Sequence of chain 1.B:
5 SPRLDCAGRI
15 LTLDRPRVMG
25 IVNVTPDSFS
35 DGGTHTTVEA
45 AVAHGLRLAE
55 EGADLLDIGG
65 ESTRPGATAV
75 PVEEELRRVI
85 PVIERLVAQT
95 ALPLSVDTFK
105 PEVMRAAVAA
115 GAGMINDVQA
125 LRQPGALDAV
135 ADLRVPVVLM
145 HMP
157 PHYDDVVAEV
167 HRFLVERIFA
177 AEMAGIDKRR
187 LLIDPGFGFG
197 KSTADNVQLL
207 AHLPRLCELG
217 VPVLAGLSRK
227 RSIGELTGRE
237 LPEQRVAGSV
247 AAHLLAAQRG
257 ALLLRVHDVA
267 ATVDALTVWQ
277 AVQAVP

Binding-site contacts:
Ligand atom O2' contacts residue LYS226 of chain 1.B at 4.2 Å.
Ligand atom C6 contacts residue LYS226 of chain 1.B at 3.8 Å.
Ligand atom C1 contacts residue LYS226 of chain 1.B at 3.7 Å.
Ligand atom C5 contacts residue GLY194 of chain 1.B at 4.3 Å.
Ligand atom O1' contacts residue LYS226 of chain 1.B at 3.5 Å.
Ligand atom C1' contacts residue GLY194 of chain 1.B at 4.4 Å.
Ligand atom O1' contacts residue ARG227 of chain 1.B at 2.9 Å (salt-bridge).
Ligand atom C3 contacts residue LYS226 of chain 1.B at 3.9 Å.
Ligand atom C6 contacts residue PHE193 of chain 1.B at 4.4 Å (hydrophobic).
Ligand atom O2' contacts residue ARG227 of chain 1.B at 3.6 Å.
Ligand atom C4 contacts residue SO41 of chain 1.L at 4.1 Å.
Ligand atom C5 contacts residue LYS226 of chain 1.B at 3.8 Å.
Ligand atom C2 contacts residue ARG68 of chain 1.B at 4.3 Å.
Ligand atom C6 contacts residue PHE195 of chain 1.B at 4.3 Å (hydrophobic).
Ligand atom O1' contacts residue SO41 of chain 1.M at 3.6 Å (h-bond).
Ligand atom C4 contacts residue PHE195 of chain 1.B at 3.7 Å (hydrophobic).
Ligand atom C2 contacts residue LYS226 of chain 1.B at 3.8 Å.
Ligand atom C1' contacts residue LYS226 of chain 1.B at 3.9 Å.
Ligand atom C3 contacts residue ARG68 of chain 1.B at 4.0 Å.
Ligand atom C6 contacts residue GLY194 of chain 1.B at 3.5 Å.
Ligand atom C1 contacts residue GLY194 of chain 1.B at 4.4 Å.
Ligand atom N4 contacts residue THR67 of chain 1.B at 3.6 Å.
Ligand atom N4 contacts residue PHE195 of chain 1.B at 3.0 Å.
Ligand atom N4 contacts residue ARG68 of chain 1.B at 3.8 Å.
Ligand atom C3 contacts residue SO41 of chain 1.L at 3.5 Å.
Ligand atom C4 contacts residue ARG68 of chain 1.B at 4.0 Å.
Ligand atom N4 contacts residue SO41 of chain 1.L at 3.7 Å.
Ligand atom C5 contacts residue PHE195 of chain 1.B at 3.4 Å (hydrophobic).
Ligand atom C4 contacts residue LYS226 of chain 1.B at 3.9 Å.
Ligand atom C5 contacts residue ARG68 of chain 1.B at 4.4 Å.
Ligand atom C1' contacts residue ARG227 of chain 1.B at 3.6 Å.
Ligand atom O2' contacts residue GLY194 of chain 1.B at 3.6 Å.

A small-molecule ligand and the protein it binds are described below.
Small molecule (SMILES): Nc1ccc(C(=O)O)cc1